The protein below binds the small molecule below.
Small molecule (SMILES): CC(=O)N[C@@H]1[C@@H](O)[C@H](O)[C@@H](CO)O[C@H]1O

Binding-site contacts:
Ligand atom C2 contacts residue ASN403 of chain 1.E at 2.5 Å.
Ligand atom C8 contacts residue GLU393 of chain 1.E at 3.5 Å.
Ligand atom C7 contacts residue ASN400 of chain 1.E at 3.7 Å.
Ligand atom C7 contacts residue ASN403 of chain 1.E at 3.8 Å.
Ligand atom C7 contacts residue GLU393 of chain 1.E at 3.7 Å.
Ligand atom C8 contacts residue LYS396 of chain 1.E at 3.4 Å.
Ligand atom C8 contacts residue GLY399 of chain 1.E at 3.9 Å.
Ligand atom O5 contacts residue ASN403 of chain 1.E at 2.4 Å (h-bond).
Ligand atom O3 contacts residue GLU393 of chain 1.E at 3.7 Å.
Ligand atom C4 contacts residue ASN403 of chain 1.E at 4.2 Å.
Ligand atom O7 contacts residue ASN400 of chain 1.E at 3.9 Å.
Ligand atom C7 contacts residue LYS396 of chain 1.E at 3.7 Å.
Ligand atom C8 contacts residue ASN400 of chain 1.E at 3.3 Å.
Ligand atom N2 contacts residue ASN403 of chain 1.E at 2.9 Å (h-bond).
Ligand atom O7 contacts residue LYS396 of chain 1.E at 3.2 Å (salt-bridge).
Ligand atom C5 contacts residue ASN403 of chain 1.E at 3.7 Å.
Ligand atom O7 contacts residue GLU393 of chain 1.E at 4.0 Å.
Ligand atom N2 contacts residue GLU393 of chain 1.E at 4.1 Å.
Ligand atom C1 contacts residue ASN403 of chain 1.E at 1.4 Å.
Ligand atom C3 contacts residue ASN403 of chain 1.E at 3.8 Å.
Ligand atom O7 contacts residue ASN403 of chain 1.E at 4.3 Å.
Ligand atom N2 contacts residue GLY399 of chain 1.E at 4.3 Å.

Sequence of chain 1.E:
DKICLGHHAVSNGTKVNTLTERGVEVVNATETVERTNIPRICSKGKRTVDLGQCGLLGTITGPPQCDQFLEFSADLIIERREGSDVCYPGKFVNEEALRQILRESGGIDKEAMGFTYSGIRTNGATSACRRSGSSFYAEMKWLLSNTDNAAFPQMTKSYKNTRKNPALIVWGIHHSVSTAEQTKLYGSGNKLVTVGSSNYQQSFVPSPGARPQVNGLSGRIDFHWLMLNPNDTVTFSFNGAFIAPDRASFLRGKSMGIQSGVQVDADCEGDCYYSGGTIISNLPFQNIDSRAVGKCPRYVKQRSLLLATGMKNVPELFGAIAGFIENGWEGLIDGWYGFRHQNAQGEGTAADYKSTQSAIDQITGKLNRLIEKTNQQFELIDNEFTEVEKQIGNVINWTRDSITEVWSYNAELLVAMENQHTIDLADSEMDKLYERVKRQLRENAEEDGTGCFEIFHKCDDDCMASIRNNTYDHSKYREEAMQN